Binding-site contacts:
Ligand atom C7 contacts residue PHE270 of chain 1.A at 3.7 Å (hydrophobic).
Ligand atom C1 contacts residue ALA261 of chain 1.A at 4.1 Å (hydrophobic).
Ligand atom C6 contacts residue PHE270 of chain 1.A at 4.0 Å (hydrophobic).
Ligand atom C6 contacts residue PRO266 of chain 1.A at 4.4 Å (hydrophobic).
Ligand atom N2 contacts residue PHE269 of chain 1.A at 3.5 Å.
Ligand atom O2 contacts residue TRP257 of chain 1.A at 4.3 Å.
Ligand atom C2 contacts residue ALA261 of chain 1.A at 3.7 Å (hydrophobic).
Ligand atom C2 contacts residue PHE269 of chain 1.A at 4.1 Å (hydrophobic).
Ligand atom C9 contacts residue PHE270 of chain 1.A at 3.7 Å (hydrophobic).
Ligand atom CM1 contacts residue ARG258 of chain 1.A at 3.9 Å.
Ligand atom C5 contacts residue PHE269 of chain 1.A at 3.6 Å (hydrophobic).
Ligand atom C7 contacts residue PRO266 of chain 1.A at 4.0 Å (hydrophobic).
Ligand atom C10 contacts residue CDL1 of chain 1.D at 4.2 Å.
Ligand atom O1 contacts residue ALA261 of chain 1.A at 3.8 Å.
Ligand atom C5 contacts residue PRO266 of chain 1.A at 3.6 Å (hydrophobic).
Ligand atom C1 contacts residue TRP257 of chain 1.A at 4.2 Å (hydrophobic).
Ligand atom C4 contacts residue PHE269 of chain 1.A at 3.8 Å (hydrophobic).
Ligand atom C5 contacts residue PHE270 of chain 1.A at 4.5 Å (hydrophobic).
Ligand atom C8 contacts residue PHE270 of chain 1.A at 4.0 Å (hydrophobic).
Ligand atom C3 contacts residue TRP257 of chain 1.A at 4.5 Å (hydrophobic).
Ligand atom C3 contacts residue PHE269 of chain 1.A at 4.0 Å (hydrophobic).
Ligand atom O2 contacts residue LDM1 of chain 1.G at 3.6 Å (h-bond).

Sequence of chain 1.A:
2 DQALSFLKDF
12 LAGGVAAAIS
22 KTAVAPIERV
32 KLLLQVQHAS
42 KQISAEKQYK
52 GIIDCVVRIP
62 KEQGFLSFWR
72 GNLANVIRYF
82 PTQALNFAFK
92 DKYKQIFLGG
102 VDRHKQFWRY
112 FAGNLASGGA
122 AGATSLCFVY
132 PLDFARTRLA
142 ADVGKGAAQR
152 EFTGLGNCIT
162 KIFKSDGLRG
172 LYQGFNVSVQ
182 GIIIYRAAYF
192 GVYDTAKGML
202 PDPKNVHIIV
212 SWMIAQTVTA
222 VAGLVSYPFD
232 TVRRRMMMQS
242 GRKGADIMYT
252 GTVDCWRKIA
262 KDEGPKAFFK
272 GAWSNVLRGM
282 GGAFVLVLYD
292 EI

This protein binds this small molecule.
Small molecule (SMILES): CCCCCCCCCCCC(=O)NCCC[N+](C)(C)[O-]